Sequence of chain 1.B:
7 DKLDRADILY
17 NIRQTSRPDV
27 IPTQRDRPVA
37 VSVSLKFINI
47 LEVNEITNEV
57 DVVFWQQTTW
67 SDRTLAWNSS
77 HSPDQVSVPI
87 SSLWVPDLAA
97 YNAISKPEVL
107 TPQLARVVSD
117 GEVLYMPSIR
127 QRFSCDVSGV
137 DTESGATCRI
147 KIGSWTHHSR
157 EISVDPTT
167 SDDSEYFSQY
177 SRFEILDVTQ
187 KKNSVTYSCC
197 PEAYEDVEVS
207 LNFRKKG

Sequence of chain 1.C:
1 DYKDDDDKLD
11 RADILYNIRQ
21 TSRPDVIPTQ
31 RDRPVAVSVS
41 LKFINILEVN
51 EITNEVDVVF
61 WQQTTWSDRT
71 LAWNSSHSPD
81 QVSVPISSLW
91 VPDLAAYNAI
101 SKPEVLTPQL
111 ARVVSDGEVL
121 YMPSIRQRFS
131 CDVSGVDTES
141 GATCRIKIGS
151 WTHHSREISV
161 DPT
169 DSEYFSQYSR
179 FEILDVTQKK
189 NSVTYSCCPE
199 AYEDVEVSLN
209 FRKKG

The protein below binds the small molecule below.
Small molecule (SMILES): CC1CCN(c2cc(-c3ccc(C(F)(F)F)cc3)nc(N)n2)CC1

Binding-site contacts:
Ligand atom C16 contacts residue TRP151 of chain 1.B at 3.7 Å (hydrophobic).
Ligand atom C11 contacts residue TRP61 of chain 1.C at 3.9 Å (hydrophobic).
Ligand atom C17 contacts residue TRP61 of chain 1.C at 3.8 Å (hydrophobic).
Ligand atom C17 contacts residue TRP151 of chain 1.B at 3.4 Å (hydrophobic).
Ligand atom N3 contacts residue TRP151 of chain 1.B at 3.8 Å.
Ligand atom F2 contacts residue ARG112 of chain 1.C at 3.1 Å.
Ligand atom N1 contacts residue TRP151 of chain 1.B at 2.7 Å (h-bond).
Ligand atom C10 contacts residue TYR172 of chain 1.C at 3.9 Å (hydrophobic).
Ligand atom C12 contacts residue TRP151 of chain 1.B at 3.6 Å (hydrophobic).
Ligand atom C16 contacts residue MET122 of chain 1.C at 3.9 Å (hydrophobic).
Ligand atom C13 contacts residue TYR200 of chain 1.B at 3.3 Å (hydrophobic).
Ligand atom F3 contacts residue LEU120 of chain 1.C at 3.5 Å.
Ligand atom C8 contacts residue ILE44 of chain 1.C at 3.6 Å (hydrophobic).
Ligand atom C4 contacts residue TYR193 of chain 1.B at 3.7 Å (hydrophobic).
Ligand atom N3 contacts residue TYR193 of chain 1.B at 3.5 Å.
Ligand atom N2 contacts residue TYR193 of chain 1.B at 3.6 Å.
Ligand atom F3 contacts residue MET122 of chain 1.C at 3.0 Å.
Ligand atom C6 contacts residue TRP151 of chain 1.B at 3.4 Å (hydrophobic).
Ligand atom C5 contacts residue TRP61 of chain 1.C at 3.6 Å (hydrophobic).
Ligand atom C2 contacts residue TRP151 of chain 1.B at 3.7 Å (hydrophobic).
Ligand atom N4 contacts residue SER150 of chain 1.B at 2.9 Å (h-bond).
Ligand atom C10 contacts residue TRP61 of chain 1.C at 4.0 Å (hydrophobic).
Ligand atom C9 contacts residue TYR172 of chain 1.C at 3.3 Å (hydrophobic).
Ligand atom N1 contacts residue TYR200 of chain 1.B at 3.8 Å.
Ligand atom N4 contacts residue TYR200 of chain 1.B at 3.6 Å.
Ligand atom N4 contacts residue TRP151 of chain 1.B at 3.9 Å.
Ligand atom C1 contacts residue TYR97 of chain 1.B at 3.9 Å (hydrophobic).
Ligand atom C3 contacts residue TYR97 of chain 1.B at 3.6 Å (hydrophobic).
Ligand atom F1 contacts residue ARG112 of chain 1.C at 3.3 Å.
Ligand atom C1 contacts residue TYR193 of chain 1.B at 3.2 Å (hydrophobic).
Ligand atom C15 contacts residue ARG112 of chain 1.C at 3.9 Å.
Ligand atom F1 contacts residue LEU120 of chain 1.C at 3.7 Å.
Ligand atom F2 contacts residue THR152 of chain 1.B at 3.5 Å.
Ligand atom F2 contacts residue LEU120 of chain 1.C at 3.9 Å.
Ligand atom C4 contacts residue TRP151 of chain 1.B at 3.9 Å (hydrophobic).
Ligand atom N3 contacts residue TYR97 of chain 1.B at 3.8 Å.
Ligand atom N4 contacts residue TYR97 of chain 1.B at 2.9 Å (h-bond).
Ligand atom C11 contacts residue TRP151 of chain 1.B at 3.2 Å (hydrophobic).
Ligand atom C2 contacts residue TYR97 of chain 1.B at 3.9 Å (hydrophobic).
Ligand atom C12 contacts residue TYR200 of chain 1.B at 3.1 Å (hydrophobic).